Sequence of chain 20.C:
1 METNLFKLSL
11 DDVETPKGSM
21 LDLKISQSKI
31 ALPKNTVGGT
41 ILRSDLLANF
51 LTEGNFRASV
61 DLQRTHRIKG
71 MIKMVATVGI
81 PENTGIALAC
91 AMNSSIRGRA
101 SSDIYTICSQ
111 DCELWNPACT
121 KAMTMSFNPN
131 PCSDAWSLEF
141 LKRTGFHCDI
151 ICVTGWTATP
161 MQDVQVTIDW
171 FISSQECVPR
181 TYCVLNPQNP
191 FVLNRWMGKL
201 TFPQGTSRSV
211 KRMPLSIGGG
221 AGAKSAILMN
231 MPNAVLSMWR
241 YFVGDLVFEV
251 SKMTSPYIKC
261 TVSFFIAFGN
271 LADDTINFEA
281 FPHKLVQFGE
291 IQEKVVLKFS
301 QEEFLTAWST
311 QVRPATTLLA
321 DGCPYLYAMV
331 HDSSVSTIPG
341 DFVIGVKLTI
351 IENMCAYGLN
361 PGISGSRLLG

Sequence of chain 25.C:
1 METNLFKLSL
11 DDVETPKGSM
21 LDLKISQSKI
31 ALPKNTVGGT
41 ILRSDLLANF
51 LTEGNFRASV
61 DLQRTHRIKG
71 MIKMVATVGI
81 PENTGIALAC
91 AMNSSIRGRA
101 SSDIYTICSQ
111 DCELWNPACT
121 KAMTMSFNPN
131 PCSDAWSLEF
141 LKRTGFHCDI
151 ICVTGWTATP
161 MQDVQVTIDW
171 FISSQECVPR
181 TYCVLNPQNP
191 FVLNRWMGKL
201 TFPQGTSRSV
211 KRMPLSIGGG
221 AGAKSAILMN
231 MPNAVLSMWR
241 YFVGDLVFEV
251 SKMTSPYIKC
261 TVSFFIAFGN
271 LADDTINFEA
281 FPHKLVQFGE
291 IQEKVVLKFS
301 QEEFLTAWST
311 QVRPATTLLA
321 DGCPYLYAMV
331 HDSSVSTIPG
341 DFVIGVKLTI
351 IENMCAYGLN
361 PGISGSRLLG

The small molecule below binds the protein below.
Small molecule (SMILES): Nc1ccn([C@@H]2O[C@H](CO[P](=O)(O)O[C@H]3[C@@H](O)[C@H](n4ccc(=O)[nH]c4=O)O[C@@H]3CO[P](=O)(O)O[C@H]3[C@@H](O)[C@H](n4ccc(N)nc4=O)O[C@@H]3CO[P](=O)(O)O[C@H]3[C@@H](O)[C@H](n4ccc(=O)[nH]c4=O)O[C@@H]3CO[P](=O)(O)O[C@H]3[C@@H](O)[C@H](n4cnc5c(=O)nc(N)[nH]c54)O[C@@H]3CO[P](=O)(O)O[C@H]3[C@@H](O)[C@H](n4cnc5c(N)ncnc54)O[C@@H]3CO)[C@@H](O)[C@H]2O)c(=O)n1

Binding-site contacts:
Ligand atom C4 contacts residue VAL192 of chain 20.C at 3.9 Å (hydrophobic).
Ligand atom P contacts residue SER126 of chain 20.C at 3.7 Å.
Ligand atom N3 contacts residue ARG180 of chain 20.C at 4.0 Å.
Ligand atom OP1 contacts residue THR124 of chain 20.C at 4.0 Å.
Ligand atom OP1 contacts residue SER126 of chain 20.C at 2.8 Å (h-bond).
Ligand atom C5' contacts residue SER126 of chain 20.C at 3.9 Å.
Ligand atom P contacts residue THR3 of chain 25.C at 3.9 Å.
Ligand atom P contacts residue LYS7 of chain 25.C at 3.2 Å.
Ligand atom N7 contacts residue ILE350 of chain 20.C at 3.8 Å.
Ligand atom O3' contacts residue GLU2 of chain 25.C at 3.6 Å.
Ligand atom OP1 contacts residue ASN4 of chain 25.C at 3.5 Å.
Ligand atom OP1 contacts residue THR3 of chain 25.C at 2.9 Å (h-bond).
Ligand atom C4' contacts residue THR124 of chain 20.C at 3.6 Å.
Ligand atom C2 contacts residue ARG180 of chain 20.C at 3.6 Å.
Ligand atom C4' contacts residue SER126 of chain 20.C at 3.4 Å.
Ligand atom N6 contacts residue THR349 of chain 20.C at 3.9 Å.
Ligand atom O5' contacts residue LYS7 of chain 25.C at 3.4 Å (salt-bridge).
Ligand atom O2' contacts residue ARG180 of chain 20.C at 3.9 Å.
Ligand atom C5' contacts residue GLU2 of chain 25.C at 3.2 Å.
Ligand atom O3' contacts residue SER126 of chain 20.C at 3.3 Å.
Ligand atom OP1 contacts residue THR124 of chain 20.C at 3.8 Å.
Ligand atom O2' contacts residue MET125 of chain 20.C at 3.6 Å.
Ligand atom C2 contacts residue VAL192 of chain 20.C at 3.7 Å (hydrophobic).
Ligand atom C4' contacts residue GLU2 of chain 25.C at 3.5 Å.
Ligand atom C5' contacts residue THR124 of chain 20.C at 3.5 Å.
Ligand atom C4' contacts residue MET1 of chain 25.C at 3.9 Å (hydrophobic).
Ligand atom O4' contacts residue MET1 of chain 25.C at 3.7 Å.
Ligand atom OP2 contacts residue LYS7 of chain 25.C at 2.6 Å (salt-bridge).
Ligand atom N6 contacts residue ILE350 of chain 20.C at 4.0 Å.
Ligand atom C5 contacts residue ILE350 of chain 20.C at 3.6 Å (hydrophobic).
Ligand atom C1' contacts residue PRO190 of chain 20.C at 3.9 Å (hydrophobic).
Ligand atom O4' contacts residue ARG180 of chain 20.C at 4.0 Å.
Ligand atom C1' contacts residue ARG180 of chain 20.C at 3.7 Å.
Ligand atom O4' contacts residue PRO190 of chain 20.C at 3.2 Å.
Ligand atom N3 contacts residue VAL192 of chain 20.C at 3.4 Å.
Ligand atom O2' contacts residue SER126 of chain 20.C at 3.6 Å (h-bond).
Ligand atom C6 contacts residue ILE350 of chain 20.C at 3.8 Å (hydrophobic).
Ligand atom O3' contacts residue THR3 of chain 25.C at 3.8 Å.
Ligand atom O2' contacts residue MET1 of chain 25.C at 3.2 Å (h-bond).
Ligand atom OP1 contacts residue LYS7 of chain 25.C at 3.4 Å (salt-bridge).